Binding-site contacts:
Ligand atom PA contacts residue ARG58 of chain 1.O at 3.4 Å.
Ligand atom N1 contacts residue HIS109 of chain 1.O at 3.4 Å.
Ligand atom O2A contacts residue ASP101 of chain 1.O at 2.8 Å (salt-bridge).
Ligand atom O1A contacts residue FE1 of chain 1.PD at 1.9 Å.
Ligand atom C3' contacts residue ASP213 of chain 1.O at 3.5 Å.
Ligand atom C2' contacts residue TYR268 of chain 1.O at 3.7 Å (hydrophobic).
Ligand atom C5 contacts residue HIS264 of chain 1.O at 3.6 Å.
Ligand atom C6 contacts residue HIS109 of chain 1.O at 3.3 Å.
Ligand atom O2A contacts residue HIS104 of chain 1.O at 3.4 Å (h-bond).
Ligand atom C4' contacts residue ARG58 of chain 1.O at 3.6 Å.
Ligand atom O2G contacts residue ARG260 of chain 1.O at 3.2 Å (salt-bridge).
Ligand atom O5' contacts residue HIS109 of chain 1.O at 2.8 Å (h-bond).
Ligand atom O3G contacts residue ARG260 of chain 1.O at 3.1 Å (salt-bridge).
Ligand atom O3' contacts residue GLN43 of chain 1.O at 3.3 Å (h-bond).
Ligand atom PA contacts residue ASP205 of chain 1.O at 3.5 Å.
Ligand atom O3' contacts residue ASP213 of chain 1.O at 2.5 Å (salt-bridge).
Ligand atom O5' contacts residue ARG58 of chain 1.O at 3.5 Å (salt-bridge).
Ligand atom O3' contacts residue TYR209 of chain 1.O at 3.6 Å.
Ligand atom O1A contacts residue ARG58 of chain 1.O at 2.8 Å (salt-bridge).
Ligand atom C3' contacts residue TYR209 of chain 1.O at 3.6 Å (hydrophobic).
Ligand atom O3G contacts residue TYR209 of chain 1.O at 2.6 Å (h-bond).
Ligand atom O3G contacts residue LYS206 of chain 1.O at 3.5 Å.
Ligand atom PA contacts residue FE1 of chain 1.PD at 3.1 Å.
Ligand atom O3' contacts residue LEU44 of chain 1.O at 3.7 Å.
Ligand atom O4' contacts residue HIS109 of chain 1.O at 3.0 Å.
Ligand atom C5' contacts residue HIS109 of chain 1.O at 3.4 Å.
Ligand atom O1G contacts residue MG1 of chain 1.QD at 2.4 Å.
Ligand atom O2B contacts residue HIS127 of chain 1.O at 3.7 Å.
Ligand atom O2B contacts residue HIS109 of chain 1.O at 3.2 Å.
Ligand atom O1A contacts residue ASP205 of chain 1.O at 3.1 Å (salt-bridge).
Ligand atom O1G contacts residue LYS206 of chain 1.O at 3.0 Å (salt-bridge).
Ligand atom O2A contacts residue HIS127 of chain 1.O at 2.8 Å (h-bond).
Ligand atom O1A contacts residue HIS61 of chain 1.O at 3.1 Å (h-bond).
Ligand atom O1B contacts residue MG1 of chain 1.QD at 2.7 Å.
Ligand atom N3A contacts residue ASP205 of chain 1.O at 2.8 Å (salt-bridge).
Ligand atom O2 contacts residue LEU44 of chain 1.O at 3.5 Å.
Ligand atom O4' contacts residue ARG58 of chain 1.O at 3.2 Å (salt-bridge).
Ligand atom O1A contacts residue ASP101 of chain 1.O at 2.9 Å (salt-bridge).
Ligand atom O2A contacts residue FE1 of chain 1.PD at 3.5 Å.
Ligand atom N4 contacts residue GLN269 of chain 1.O at 3.0 Å (h-bond).

Sequence of chain 1.O:
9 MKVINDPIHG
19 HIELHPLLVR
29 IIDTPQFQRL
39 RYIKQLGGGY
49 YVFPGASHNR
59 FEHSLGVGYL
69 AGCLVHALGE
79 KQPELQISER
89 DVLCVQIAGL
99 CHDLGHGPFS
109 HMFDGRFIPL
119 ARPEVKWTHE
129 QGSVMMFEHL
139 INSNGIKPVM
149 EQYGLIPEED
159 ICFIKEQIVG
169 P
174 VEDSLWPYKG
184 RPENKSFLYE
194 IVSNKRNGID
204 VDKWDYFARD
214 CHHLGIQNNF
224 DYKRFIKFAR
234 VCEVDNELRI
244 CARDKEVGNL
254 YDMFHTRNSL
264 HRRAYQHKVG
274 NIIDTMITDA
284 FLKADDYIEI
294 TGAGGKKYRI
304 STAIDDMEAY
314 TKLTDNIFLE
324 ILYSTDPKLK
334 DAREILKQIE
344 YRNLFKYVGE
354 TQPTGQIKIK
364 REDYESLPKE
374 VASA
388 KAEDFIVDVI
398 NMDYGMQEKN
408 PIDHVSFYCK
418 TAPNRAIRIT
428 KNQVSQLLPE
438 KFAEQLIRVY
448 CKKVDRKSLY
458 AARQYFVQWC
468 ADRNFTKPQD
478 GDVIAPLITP

A small-molecule ligand and the protein it binds are described below.
Small molecule (SMILES): Nc1ccn([C@H]2C[C@H](O)[C@@H](COP(=O)(O)NP(=O)(O)OP(=O)(O)O)O2)c(=O)n1